This small molecule binds to this protein.
Small molecule (SMILES): CNCCNCC(=O)Nc1cccc(C#Cc2ccc(C(=O)O)c(SCc3ccc(Cl)c(Cl)c3)c2)c1

Sequence of chain 1.B:
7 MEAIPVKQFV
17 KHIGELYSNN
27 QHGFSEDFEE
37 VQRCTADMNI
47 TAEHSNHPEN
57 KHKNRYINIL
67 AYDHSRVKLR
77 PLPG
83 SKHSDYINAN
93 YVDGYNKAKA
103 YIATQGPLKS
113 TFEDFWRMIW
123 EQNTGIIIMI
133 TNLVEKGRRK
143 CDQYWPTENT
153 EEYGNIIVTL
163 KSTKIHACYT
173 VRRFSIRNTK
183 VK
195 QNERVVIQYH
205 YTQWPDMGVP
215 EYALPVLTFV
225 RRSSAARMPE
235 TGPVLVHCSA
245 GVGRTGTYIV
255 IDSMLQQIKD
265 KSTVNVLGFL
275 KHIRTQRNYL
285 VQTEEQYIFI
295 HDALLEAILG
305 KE

Binding-site contacts:
Ligand atom CL36 contacts residue THR251 of chain 1.B at 3.8 Å.
Ligand atom O32 contacts residue GLU289 of chain 1.B at 3.5 Å.
Ligand atom CL36 contacts residue TYR252 of chain 1.B at 3.4 Å.
Ligand atom S34 contacts residue ARG248 of chain 1.B at 3.7 Å.
Ligand atom C11 contacts residue PRO214 of chain 1.B at 3.7 Å (hydrophobic).
Ligand atom C17 contacts residue ILE292 of chain 1.B at 3.6 Å (hydrophobic).
Ligand atom C9 contacts residue ILE132 of chain 1.B at 3.8 Å (hydrophobic).
Ligand atom C19 contacts residue ILE132 of chain 1.B at 3.5 Å (hydrophobic).
Ligand atom C4 contacts residue PHE293 of chain 1.B at 3.7 Å (hydrophobic).
Ligand atom C8 contacts residue TYR23 of chain 1.B at 3.5 Å (hydrophobic).
Ligand atom C19 contacts residue VAL220 of chain 1.B at 3.5 Å (hydrophobic).
Ligand atom C25 contacts residue GLN27 of chain 1.B at 3.0 Å.
Ligand atom O33 contacts residue PRO214 of chain 1.B at 3.7 Å.
Ligand atom CL36 contacts residue ARG248 of chain 1.B at 3.8 Å.
Ligand atom C9 contacts residue VAL220 of chain 1.B at 3.5 Å (hydrophobic).
Ligand atom C9 contacts residue TYR205 of chain 1.B at 3.7 Å (hydrophobic).
Ligand atom C1 contacts residue PHE293 of chain 1.B at 3.7 Å (hydrophobic).
Ligand atom C21 contacts residue ARG248 of chain 1.B at 3.5 Å.
Ligand atom C27 contacts residue GLN27 of chain 1.B at 3.7 Å.
Ligand atom C1 contacts residue GLU289 of chain 1.B at 3.4 Å.
Ligand atom C13 contacts residue GLU289 of chain 1.B at 3.6 Å.
Ligand atom C2 contacts residue GLU289 of chain 1.B at 3.6 Å.
Ligand atom CL35 contacts residue ILE132 of chain 1.B at 3.5 Å.
Ligand atom O33 contacts residue ARG248 of chain 1.B at 2.9 Å (salt-bridge).
Ligand atom C12 contacts residue THR251 of chain 1.B at 3.7 Å.
Ligand atom C24 contacts residue PRO214 of chain 1.B at 3.7 Å (hydrophobic).
Ligand atom C6 contacts residue PRO214 of chain 1.B at 3.8 Å (hydrophobic).
Ligand atom C8 contacts residue ILE292 of chain 1.B at 3.3 Å (hydrophobic).
Ligand atom C24 contacts residue PHE293 of chain 1.B at 3.8 Å (hydrophobic).
Ligand atom C20 contacts residue VAL220 of chain 1.B at 3.5 Å (hydrophobic).
Ligand atom O31 contacts residue ARG248 of chain 1.B at 2.9 Å (salt-bridge).
Ligand atom C7 contacts residue TRP208 of chain 1.B at 3.2 Å (hydrophobic).
Ligand atom C2 contacts residue PHE293 of chain 1.B at 3.8 Å (hydrophobic).
Ligand atom C5 contacts residue VAL213 of chain 1.B at 3.5 Å (hydrophobic).
Ligand atom O31 contacts residue GLN290 of chain 1.B at 2.9 Å (h-bond).
Ligand atom C3 contacts residue ILE292 of chain 1.B at 3.9 Å (hydrophobic).
Ligand atom C12 contacts residue PHE293 of chain 1.B at 3.6 Å (hydrophobic).
Ligand atom C9 contacts residue TRP208 of chain 1.B at 3.3 Å (hydrophobic).
Ligand atom CL35 contacts residue PHE223 of chain 1.B at 3.3 Å.
Ligand atom C7 contacts residue VAL220 of chain 1.B at 3.7 Å (hydrophobic).